Binding-site contacts:
Ligand atom C6 contacts residue ILE10 of chain 3.C at 4.4 Å (hydrophobic).
Ligand atom C1 contacts residue CYS11 of chain 3.C at 4.0 Å (hydrophobic).
Ligand atom C2 contacts residue HIS5 of chain 2.D at 4.3 Å.
Ligand atom C1 contacts residue ILE10 of chain 3.C at 3.4 Å (hydrophobic).
Ligand atom C2 contacts residue LEU16 of chain 3.C at 4.4 Å (hydrophobic).
Ligand atom C5 contacts residue LEU11 of chain 3.D at 3.4 Å (hydrophobic).
Ligand atom C4 contacts residue HIS10 of chain 3.D at 3.9 Å.
Ligand atom C2 contacts residue ILE10 of chain 3.C at 3.4 Å (hydrophobic).
Ligand atom O1 contacts residue CYS11 of chain 3.C at 2.9 Å (h-bond).
Ligand atom C2 contacts residue LEU11 of chain 3.D at 4.2 Å (hydrophobic).
Ligand atom O1 contacts residue CYS6 of chain 3.C at 2.7 Å (h-bond).
Ligand atom C1 contacts residue CYS6 of chain 3.C at 3.4 Å (hydrophobic).
Ligand atom O1 contacts residue ILE10 of chain 3.C at 3.2 Å.
Ligand atom C2 contacts residue CYS11 of chain 3.C at 3.6 Å (hydrophobic).
Ligand atom C7 contacts residue LEU16 of chain 3.C at 3.8 Å (hydrophobic).
Ligand atom C3 contacts residue LEU11 of chain 3.D at 4.2 Å (hydrophobic).
Ligand atom O1 contacts residue LEU11 of chain 3.D at 4.5 Å.
Ligand atom C7 contacts residue LEU17 of chain 2.B at 3.6 Å (hydrophobic).
Ligand atom C5 contacts residue HIS5 of chain 2.D at 4.1 Å.
Ligand atom C5 contacts residue LEU6 of chain 2.D at 4.4 Å (hydrophobic).
Ligand atom C6 contacts residue CYS6 of chain 3.C at 3.2 Å (hydrophobic).
Ligand atom C7 contacts residue HIS5 of chain 2.D at 3.5 Å.
Ligand atom C6 contacts residue LEU11 of chain 3.D at 3.4 Å (hydrophobic).
Ligand atom C5 contacts residue HIS10 of chain 3.D at 4.1 Å.
Ligand atom C4 contacts residue LEU11 of chain 3.D at 3.8 Å (hydrophobic).
Ligand atom C4 contacts residue HIS5 of chain 2.D at 3.6 Å.
Ligand atom C3 contacts residue LEU16 of chain 3.C at 4.3 Å (hydrophobic).
Ligand atom C3 contacts residue HIS5 of chain 2.D at 3.5 Å.
Ligand atom O1 contacts residue SER9 of chain 3.C at 3.7 Å.
Ligand atom C3 contacts residue ILE10 of chain 3.C at 4.4 Å (hydrophobic).
Ligand atom C5 contacts residue CYS7 of chain 3.D at 4.0 Å (hydrophobic).
Ligand atom C7 contacts residue ALA14 of chain 3.D at 3.6 Å (hydrophobic).
Ligand atom C1 contacts residue LEU11 of chain 3.D at 3.8 Å (hydrophobic).
Ligand atom C6 contacts residue CYS7 of chain 3.D at 3.9 Å (hydrophobic).

Sequence of chain 2.D:
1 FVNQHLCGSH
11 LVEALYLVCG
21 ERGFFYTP

The protein below binds the small molecule below.
Small molecule (SMILES): Cc1cccc(O)c1

Sequence of chain 3.D:
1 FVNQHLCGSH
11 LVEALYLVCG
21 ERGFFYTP

Sequence of chain 2.B:
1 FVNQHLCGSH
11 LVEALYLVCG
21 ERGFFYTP

Sequence of chain 3.C:
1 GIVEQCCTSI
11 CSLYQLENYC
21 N